This protein binds this small molecule.
Small molecule (SMILES): CC(=O)N[C@@H]1[C@@H](O)[C@H](O)[C@@H](CO)O[C@H]1O

Binding-site contacts:
Ligand atom O5 contacts residue TRP257 of chain 1.B at 3.6 Å.
Ligand atom C4 contacts residue ASN113 of chain 1.B at 4.2 Å.
Ligand atom C2 contacts residue ASN113 of chain 1.B at 2.6 Å.
Ligand atom C7 contacts residue ASN113 of chain 1.B at 3.6 Å.
Ligand atom C5 contacts residue SER115 of chain 1.B at 4.4 Å.
Ligand atom O7 contacts residue ASN113 of chain 1.B at 3.9 Å.
Ligand atom C6 contacts residue NAG1 of chain 1.L at 3.7 Å.
Ligand atom N2 contacts residue ASN113 of chain 1.B at 3.0 Å (h-bond).
Ligand atom C3 contacts residue NAG1 of chain 1.L at 4.5 Å.
Ligand atom O6 contacts residue NAG1 of chain 1.L at 4.0 Å.
Ligand atom C5 contacts residue ASN113 of chain 1.B at 3.6 Å.
Ligand atom O3 contacts residue NAG1 of chain 1.L at 3.4 Å (h-bond).
Ligand atom O5 contacts residue ASN113 of chain 1.B at 2.3 Å (h-bond).
Ligand atom O7 contacts residue TRP257 of chain 1.B at 4.2 Å.
Ligand atom C1 contacts residue ASN113 of chain 1.B at 1.4 Å.
Ligand atom O5 contacts residue ALA116 of chain 1.B at 4.3 Å.
Ligand atom C1 contacts residue TRP257 of chain 1.B at 4.2 Å (hydrophobic).
Ligand atom C3 contacts residue ASN113 of chain 1.B at 3.8 Å.
Ligand atom O6 contacts residue ALA116 of chain 1.B at 4.4 Å.
Ligand atom O6 contacts residue LEU261 of chain 1.B at 4.0 Å.
Ligand atom C4 contacts residue NAG1 of chain 1.L at 3.5 Å.
Ligand atom C5 contacts residue NAG1 of chain 1.L at 4.3 Å.
Ligand atom C2 contacts residue TRP257 of chain 1.B at 4.3 Å (hydrophobic).
Ligand atom C6 contacts residue LEU261 of chain 1.B at 4.4 Å (hydrophobic).
Ligand atom C1 contacts residue SER115 of chain 1.B at 4.2 Å.
Ligand atom O4 contacts residue NAG1 of chain 1.L at 3.0 Å.

Sequence of chain 1.B:
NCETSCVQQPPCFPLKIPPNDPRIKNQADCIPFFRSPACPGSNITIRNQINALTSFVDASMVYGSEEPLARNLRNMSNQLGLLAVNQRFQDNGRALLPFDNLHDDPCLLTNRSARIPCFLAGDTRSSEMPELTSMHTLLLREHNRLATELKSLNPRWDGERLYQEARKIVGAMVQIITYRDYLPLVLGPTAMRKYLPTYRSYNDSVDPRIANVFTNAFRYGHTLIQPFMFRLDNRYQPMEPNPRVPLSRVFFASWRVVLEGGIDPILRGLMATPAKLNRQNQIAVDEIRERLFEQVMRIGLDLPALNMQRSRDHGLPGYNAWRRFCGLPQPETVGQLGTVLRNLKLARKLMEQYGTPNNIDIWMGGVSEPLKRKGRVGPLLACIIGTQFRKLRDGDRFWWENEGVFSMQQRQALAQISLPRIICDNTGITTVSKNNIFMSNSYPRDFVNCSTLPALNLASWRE